Binding-site contacts:
Ligand atom C3 contacts residue NAG1 of chain 1.J at 3.4 Å.
Ligand atom O7 contacts residue PRO411 of chain 1.A at 3.5 Å.
Ligand atom O5 contacts residue ASN385 of chain 1.A at 2.4 Å (h-bond).
Ligand atom C1 contacts residue ASN385 of chain 1.A at 1.4 Å.
Ligand atom O7 contacts residue NAG2 of chain 1.J at 3.1 Å (h-bond).
Ligand atom O6 contacts residue SER146 of chain 1.A at 4.1 Å.
Ligand atom C3 contacts residue NAG2 of chain 1.J at 3.8 Å.
Ligand atom C5 contacts residue NAG1 of chain 1.J at 3.8 Å.
Ligand atom O5 contacts residue SER387 of chain 1.A at 3.3 Å.
Ligand atom C8 contacts residue ASN385 of chain 1.A at 3.9 Å.
Ligand atom O3 contacts residue NAG2 of chain 1.J at 3.0 Å (h-bond).
Ligand atom C7 contacts residue NAG1 of chain 1.J at 3.3 Å.
Ligand atom O6 contacts residue SER387 of chain 1.A at 4.5 Å.
Ligand atom C2 contacts residue NAG2 of chain 1.J at 4.4 Å.
Ligand atom O4 contacts residue NAG1 of chain 1.J at 2.9 Å (h-bond).
Ligand atom C6 contacts residue SER387 of chain 1.A at 3.9 Å.
Ligand atom C6 contacts residue PHE390 of chain 1.A at 3.8 Å (hydrophobic).
Ligand atom C1 contacts residue SER387 of chain 1.A at 3.8 Å.
Ligand atom C7 contacts residue NAG2 of chain 1.J at 3.0 Å.
Ligand atom C6 contacts residue SER146 of chain 1.A at 3.7 Å.
Ligand atom C2 contacts residue NAG1 of chain 1.J at 3.5 Å.
Ligand atom N2 contacts residue NAG2 of chain 1.J at 3.7 Å.
Ligand atom C8 contacts residue NAG1 of chain 1.J at 3.3 Å.
Ligand atom C2 contacts residue ASN385 of chain 1.A at 2.5 Å.
Ligand atom O7 contacts residue ASN385 of chain 1.A at 3.2 Å (h-bond).
Ligand atom C4 contacts residue NAG1 of chain 1.J at 3.5 Å.
Ligand atom O4 contacts residue NAG1 of chain 1.NA at 3.5 Å (h-bond).
Ligand atom O3 contacts residue NAG1 of chain 1.J at 4.1 Å.
Ligand atom C1 contacts residue NAG1 of chain 1.J at 3.8 Å.
Ligand atom C8 contacts residue NAG2 of chain 1.J at 3.2 Å.
Ligand atom O7 contacts residue NAG1 of chain 1.J at 4.5 Å.
Ligand atom N2 contacts residue NAG1 of chain 1.J at 2.6 Å (h-bond).
Ligand atom N2 contacts residue ASN385 of chain 1.A at 2.9 Å (h-bond).
Ligand atom C5 contacts residue SER387 of chain 1.A at 4.0 Å.
Ligand atom C5 contacts residue ASN385 of chain 1.A at 3.7 Å.
Ligand atom C4 contacts residue ASN385 of chain 1.A at 4.3 Å.
Ligand atom C3 contacts residue ASN385 of chain 1.A at 3.8 Å.
Ligand atom C7 contacts residue ASN385 of chain 1.A at 3.2 Å.

Sequence of chain 1.A:
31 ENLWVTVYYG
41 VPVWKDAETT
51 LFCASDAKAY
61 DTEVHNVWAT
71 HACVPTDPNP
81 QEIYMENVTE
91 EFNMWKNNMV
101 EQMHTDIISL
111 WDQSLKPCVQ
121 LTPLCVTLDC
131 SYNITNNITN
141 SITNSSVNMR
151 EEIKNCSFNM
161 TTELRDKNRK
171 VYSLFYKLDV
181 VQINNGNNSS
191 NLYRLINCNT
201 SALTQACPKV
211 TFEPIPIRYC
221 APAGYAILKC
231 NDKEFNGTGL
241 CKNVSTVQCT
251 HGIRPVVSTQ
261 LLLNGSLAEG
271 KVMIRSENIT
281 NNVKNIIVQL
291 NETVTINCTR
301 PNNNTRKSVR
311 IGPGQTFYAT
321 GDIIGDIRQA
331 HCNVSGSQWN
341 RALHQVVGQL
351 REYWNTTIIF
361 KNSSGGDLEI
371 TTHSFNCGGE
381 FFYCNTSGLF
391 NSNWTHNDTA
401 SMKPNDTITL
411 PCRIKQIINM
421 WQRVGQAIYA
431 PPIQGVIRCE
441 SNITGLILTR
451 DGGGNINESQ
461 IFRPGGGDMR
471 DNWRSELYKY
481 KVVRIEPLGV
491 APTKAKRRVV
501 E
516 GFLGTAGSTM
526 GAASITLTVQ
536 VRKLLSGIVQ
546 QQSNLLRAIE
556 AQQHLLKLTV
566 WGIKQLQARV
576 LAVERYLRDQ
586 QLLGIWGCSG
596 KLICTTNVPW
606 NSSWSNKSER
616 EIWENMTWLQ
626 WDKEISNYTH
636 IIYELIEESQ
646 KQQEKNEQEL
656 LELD

The small molecule below binds the protein below.
Small molecule (SMILES): CC(=O)N[C@H]1[C@H](O[C@H]2[C@H](O)[C@@H](NC(C)=O)CO[C@@H]2CO)O[C@H](CO)[C@@H](O[C@@H]2O[C@H](CO)[C@@H](O)[C@H](O)[C@@H]2O)[C@@H]1O